A small-molecule ligand and the protein it binds are described below.
Small molecule (SMILES): Cn1ncc(C(=O)N2CCC2)c1C(=O)Nc1cc2nc(-c3ccccc3)cn2cc1C#N

Binding-site contacts:
Ligand atom C7 contacts residue MET267 of chain 1.C at 3.3 Å (hydrophobic).
Ligand atom C3 contacts residue TYR247 of chain 1.C at 3.4 Å (hydrophobic).
Ligand atom O22 contacts residue PHE283 of chain 1.C at 3.8 Å.
Ligand atom C8 contacts residue MET267 of chain 1.C at 3.7 Å (hydrophobic).
Ligand atom C3 contacts residue MET267 of chain 1.C at 3.5 Å (hydrophobic).
Ligand atom C29 contacts residue MET267 of chain 1.C at 3.7 Å (hydrophobic).
Ligand atom N20 contacts residue PHE283 of chain 1.C at 3.4 Å.
Ligand atom C11 contacts residue MET267 of chain 1.C at 3.6 Å (hydrophobic).
Ligand atom C32 contacts residue GLU275 of chain 1.C at 3.2 Å.
Ligand atom C15 contacts residue LEU229 of chain 1.C at 3.5 Å (hydrophobic).
Ligand atom N4 contacts residue MET267 of chain 1.C at 3.1 Å (h-bond).
Ligand atom N13 contacts residue ILE246 of chain 1.C at 3.6 Å.
Ligand atom C23 contacts residue GLY279 of chain 1.C at 3.3 Å.
Ligand atom N12 contacts residue PHE283 of chain 1.C at 3.6 Å.
Ligand atom C27 contacts residue ILE246 of chain 1.C at 3.6 Å (hydrophobic).
Ligand atom C11 contacts residue GLY279 of chain 1.C at 3.5 Å.
Ligand atom C7 contacts residue PHE283 of chain 1.C at 3.4 Å (hydrophobic).
Ligand atom C2 contacts residue PHE283 of chain 1.C at 3.6 Å (hydrophobic).
Ligand atom C10 contacts residue MET267 of chain 1.C at 3.7 Å (hydrophobic).
Ligand atom C14 contacts residue MET267 of chain 1.C at 3.0 Å (hydrophobic).
Ligand atom C11 contacts residue TYR247 of chain 1.C at 3.7 Å (hydrophobic).
Ligand atom O21 contacts residue GLN280 of chain 1.C at 3.0 Å (h-bond).
Ligand atom C28 contacts residue GLY279 of chain 1.C at 3.6 Å.
Ligand atom C19 contacts residue PHE283 of chain 1.C at 3.1 Å (hydrophobic).
Ligand atom N17 contacts residue PHE283 of chain 1.C at 3.2 Å.
Ligand atom N6 contacts residue GLY279 of chain 1.C at 3.9 Å.
Ligand atom C10 contacts residue PHE283 of chain 1.C at 3.5 Å (hydrophobic).
Ligand atom C8 contacts residue TYR247 of chain 1.C at 3.6 Å (hydrophobic).
Ligand atom N12 contacts residue ILE246 of chain 1.C at 3.6 Å.
Ligand atom N6 contacts residue TYR247 of chain 1.C at 2.6 Å (h-bond).
Ligand atom C30 contacts residue GLU275 of chain 1.C at 3.5 Å.
Ligand atom C31 contacts residue PRO266 of chain 1.C at 3.7 Å (hydrophobic).
Ligand atom C24 contacts residue HIS79 of chain 1.C at 3.6 Å.
Ligand atom C30 contacts residue VAL276 of chain 1.C at 3.7 Å (hydrophobic).
Ligand atom C16 contacts residue MET267 of chain 1.C at 3.5 Å (hydrophobic).
Ligand atom C8 contacts residue GLN280 of chain 1.C at 3.7 Å.
Ligand atom N6 contacts residue MET267 of chain 1.C at 3.6 Å.
Ligand atom C23 contacts residue MET267 of chain 1.C at 3.7 Å (hydrophobic).
Ligand atom C29 contacts residue TYR247 of chain 1.C at 3.7 Å (hydrophobic).
Ligand atom C29 contacts residue GLY279 of chain 1.C at 3.8 Å.

Sequence of chain 1.C:
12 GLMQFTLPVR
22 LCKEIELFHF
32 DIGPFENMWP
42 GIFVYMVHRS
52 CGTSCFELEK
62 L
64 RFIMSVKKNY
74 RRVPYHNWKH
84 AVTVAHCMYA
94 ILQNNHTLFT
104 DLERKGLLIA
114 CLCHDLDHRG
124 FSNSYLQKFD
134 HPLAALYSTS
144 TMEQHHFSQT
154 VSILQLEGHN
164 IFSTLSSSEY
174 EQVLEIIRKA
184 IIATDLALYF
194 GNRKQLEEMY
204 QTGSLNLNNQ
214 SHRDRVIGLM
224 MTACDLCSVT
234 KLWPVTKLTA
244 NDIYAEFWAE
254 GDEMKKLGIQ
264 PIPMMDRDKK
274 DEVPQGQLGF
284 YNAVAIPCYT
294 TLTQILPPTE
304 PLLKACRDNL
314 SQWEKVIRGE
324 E